Sequence of chain 1.A:
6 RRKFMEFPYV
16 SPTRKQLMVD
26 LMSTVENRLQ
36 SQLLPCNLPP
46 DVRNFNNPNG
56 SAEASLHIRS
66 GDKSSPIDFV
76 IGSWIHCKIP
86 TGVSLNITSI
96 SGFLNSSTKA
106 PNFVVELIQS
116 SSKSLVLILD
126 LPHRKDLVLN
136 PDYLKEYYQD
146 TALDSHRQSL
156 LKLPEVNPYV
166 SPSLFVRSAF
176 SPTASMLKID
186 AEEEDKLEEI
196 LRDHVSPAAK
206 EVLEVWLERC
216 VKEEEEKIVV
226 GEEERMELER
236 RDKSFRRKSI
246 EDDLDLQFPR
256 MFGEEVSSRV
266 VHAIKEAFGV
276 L

Binding-site contacts:
Ligand atom O1D contacts residue ILE113 of chain 1.A at 2.9 Å.
Ligand atom C4A contacts residue GLU111 of chain 1.A at 3.6 Å.
Ligand atom ND contacts residue ASP248 of chain 1.A at 2.9 Å (salt-bridge).
Ligand atom C4B contacts residue GLU111 of chain 1.A at 3.0 Å.
Ligand atom O1A contacts residue TYR164 of chain 1.A at 2.8 Å (h-bond).
Ligand atom NA contacts residue GLU111 of chain 1.A at 3.6 Å.
Ligand atom C1A contacts residue ASP248 of chain 1.A at 3.4 Å.
Ligand atom O2A contacts residue TYR164 of chain 1.A at 2.7 Å (h-bond).
Ligand atom C1C contacts residue LEU249 of chain 1.A at 3.7 Å (hydrophobic).
Ligand atom O2A contacts residue SER166 of chain 1.A at 3.0 Å (h-bond).
Ligand atom NB contacts residue GLU111 of chain 1.A at 2.8 Å (salt-bridge).
Ligand atom C3A contacts residue VAL171 of chain 1.A at 3.6 Å (hydrophobic).
Ligand atom CHA contacts residue ASP248 of chain 1.A at 3.2 Å.
Ligand atom CAB contacts residue PHE98 of chain 1.A at 3.8 Å (hydrophobic).
Ligand atom CHC contacts residue ASP248 of chain 1.A at 3.7 Å.
Ligand atom CBA contacts residue SER166 of chain 1.A at 3.2 Å.
Ligand atom CAB contacts residue SER96 of chain 1.A at 3.2 Å.
Ligand atom CBB contacts residue PHE98 of chain 1.A at 3.3 Å (hydrophobic).
Ligand atom C3D contacts residue ILE92 of chain 1.A at 3.7 Å (hydrophobic).
Ligand atom CMB contacts residue PHE175 of chain 1.A at 3.2 Å (hydrophobic).
Ligand atom OC contacts residue ILE245 of chain 1.A at 3.6 Å.
Ligand atom OB contacts residue GLU111 of chain 1.A at 3.1 Å (salt-bridge).
Ligand atom NA contacts residue ASP248 of chain 1.A at 3.0 Å (salt-bridge).
Ligand atom NC contacts residue ASP248 of chain 1.A at 3.0 Å (salt-bridge).
Ligand atom CGA contacts residue SER166 of chain 1.A at 3.3 Å.
Ligand atom CMA contacts residue VAL171 of chain 1.A at 3.6 Å (hydrophobic).
Ligand atom CBD contacts residue ASP248 of chain 1.A at 3.5 Å.
Ligand atom CMD contacts residue ILE92 of chain 1.A at 3.3 Å (hydrophobic).
Ligand atom CHB contacts residue GLU111 of chain 1.A at 3.4 Å.
Ligand atom CBC contacts residue SER78 of chain 1.A at 3.8 Å.
Ligand atom C1B contacts residue GLU111 of chain 1.A at 3.3 Å.
Ligand atom OC contacts residue SER244 of chain 1.A at 3.1 Å.
Ligand atom C2D contacts residue ILE92 of chain 1.A at 3.5 Å (hydrophobic).
Ligand atom CHC contacts residue SER244 of chain 1.A at 3.4 Å.
Ligand atom CGA contacts residue TYR164 of chain 1.A at 3.2 Å (hydrophobic).
Ligand atom C4D contacts residue ASP248 of chain 1.A at 3.1 Å.
Ligand atom CMC contacts residue PHE273 of chain 1.A at 3.5 Å (hydrophobic).
Ligand atom NB contacts residue ASP248 of chain 1.A at 3.7 Å.
Ligand atom C3D contacts residue ASP248 of chain 1.A at 3.7 Å.
Ligand atom CBB contacts residue SER96 of chain 1.A at 3.6 Å.

The protein below binds the small molecule below.
Small molecule (SMILES): C=CC1=C(C)/C(=C/C2=N/C(=C3\c4[nH]c(Cc5[nH]c(C=O)c(C)c5CC)c(C)c4C(=O)[C@@H]3C(=O)OC)[C@@H](CCC(=O)O)[C@@H]2C)NC1=O